Binding-site contacts:
Ligand atom CB contacts residue ASN231 of chain 1.A at 3.6 Å.
Ligand atom O2P contacts residue ARG61 of chain 1.A at 2.8 Å (salt-bridge).
Ligand atom O contacts residue LYS54 of chain 1.A at 3.0 Å (salt-bridge).
Ligand atom CG1 contacts residue LEU227 of chain 1.A at 3.3 Å (hydrophobic).
Ligand atom CA contacts residue ASN55 of chain 1.A at 3.5 Å.
Ligand atom CD contacts residue LYS127 of chain 1.A at 3.6 Å.
Ligand atom CA contacts residue ASN180 of chain 1.A at 3.2 Å.
Ligand atom O contacts residue LYS127 of chain 1.A at 2.6 Å (salt-bridge).
Ligand atom C contacts residue ASN180 of chain 1.A at 3.5 Å.
Ligand atom CD contacts residue GLU187 of chain 1.A at 3.6 Å.
Ligand atom NE contacts residue GLU187 of chain 1.A at 2.9 Å (salt-bridge).
Ligand atom O contacts residue ASN231 of chain 1.A at 3.0 Å (h-bond).
Ligand atom CA contacts residue ASN55 of chain 1.A at 3.6 Å.
Ligand atom NH2 contacts residue GLU187 of chain 1.A at 2.9 Å (salt-bridge).
Ligand atom CB contacts residue ASN180 of chain 1.A at 3.2 Å.
Ligand atom O contacts residue TYR24 of chain 1.A at 2.8 Å (h-bond).
Ligand atom NH2 contacts residue ARG65 of chain 1.A at 3.4 Å (salt-bridge).
Ligand atom CG2 contacts residue VAL183 of chain 1.A at 3.7 Å (hydrophobic).
Ligand atom O3P contacts residue TYR135 of chain 1.A at 2.6 Å (h-bond).
Ligand atom N contacts residue ASN55 of chain 1.A at 2.7 Å (h-bond).
Ligand atom CH2 contacts residue SIT1 of chain 1.F at 3.6 Å.
Ligand atom CA contacts residue SIT1 of chain 1.F at 3.1 Å.
Ligand atom O3P contacts residue ARG134 of chain 1.A at 2.9 Å (salt-bridge).
Ligand atom O contacts residue ASN180 of chain 1.A at 2.9 Å (h-bond).
Ligand atom CG2 contacts residue ASN180 of chain 1.A at 3.6 Å.
Ligand atom O2P contacts residue LYS54 of chain 1.A at 2.6 Å (salt-bridge).
Ligand atom C contacts residue ASN231 of chain 1.A at 3.6 Å.
Ligand atom N contacts residue ASN231 of chain 1.A at 2.8 Å (h-bond).
Ligand atom CG2 contacts residue GLY176 of chain 1.A at 3.5 Å.
Ligand atom OG contacts residue LYS54 of chain 1.A at 3.2 Å (salt-bridge).
Ligand atom O contacts residue LEU179 of chain 1.A at 3.5 Å.
Ligand atom CZ contacts residue GLU187 of chain 1.A at 3.6 Å.
Ligand atom O contacts residue VAL183 of chain 1.A at 3.5 Å.
Ligand atom CB contacts residue SIT1 of chain 1.F at 2.8 Å.
Ligand atom C contacts residue ASN55 of chain 1.A at 3.6 Å.
Ligand atom N contacts residue ASN180 of chain 1.A at 2.9 Å (h-bond).
Ligand atom CA contacts residue ASN231 of chain 1.A at 3.4 Å.
Ligand atom O1P contacts residue ARG134 of chain 1.A at 2.9 Å (salt-bridge).
Ligand atom NH2 contacts residue ARG61 of chain 1.A at 3.6 Å.
Ligand atom O1P contacts residue ARG61 of chain 1.A at 2.9 Å (salt-bridge).

Sequence of chain 1.A:
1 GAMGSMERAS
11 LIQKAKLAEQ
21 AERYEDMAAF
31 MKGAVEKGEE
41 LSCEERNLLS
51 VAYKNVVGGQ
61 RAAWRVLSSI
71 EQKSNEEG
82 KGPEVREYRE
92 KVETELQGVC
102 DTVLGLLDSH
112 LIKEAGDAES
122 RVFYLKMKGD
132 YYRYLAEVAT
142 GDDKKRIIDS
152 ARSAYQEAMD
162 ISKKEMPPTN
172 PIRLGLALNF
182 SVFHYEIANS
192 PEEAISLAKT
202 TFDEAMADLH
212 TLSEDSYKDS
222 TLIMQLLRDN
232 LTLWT

This small molecule binds to this protein.
Small molecule (SMILES): CC(C)[C@H](NC(=O)[C@@H](NC(=O)[C@H](C)NC(=O)[C@H](CCCN=C(N)N)NC(=O)[C@@H](N)CCCN=C(N)N)[C@@H](C)OP(=O)(O)O)C(=O)N1CCC[C@H]1C(=O)N[C@@H](CC1=c2ccccc2=NC1)C(=O)N[C@@H](CO)C(=O)N[C@H](C=O)CC1=NC=NC1